Sequence of chain 3.A:
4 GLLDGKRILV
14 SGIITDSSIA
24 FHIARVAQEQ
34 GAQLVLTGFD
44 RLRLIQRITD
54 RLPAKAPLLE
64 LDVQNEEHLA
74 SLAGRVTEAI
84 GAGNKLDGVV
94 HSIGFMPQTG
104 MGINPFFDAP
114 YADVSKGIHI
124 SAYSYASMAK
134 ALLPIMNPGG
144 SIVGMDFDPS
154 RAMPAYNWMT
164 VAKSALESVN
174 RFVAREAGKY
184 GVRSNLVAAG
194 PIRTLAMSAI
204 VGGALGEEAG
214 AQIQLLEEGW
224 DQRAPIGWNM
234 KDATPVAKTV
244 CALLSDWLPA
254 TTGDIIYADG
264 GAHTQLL

This small molecule binds to this protein.
Small molecule (SMILES): O=C(O)c1ccccc1C(=O)c1ccc(Cl)c([N+](=O)[O-])c1

Binding-site contacts:
Ligand atom CL contacts residue ILE216 of chain 3.A at 3.8 Å.
Ligand atom CL contacts residue PHE150 of chain 3.A at 3.6 Å.
Ligand atom N10 contacts residue ILE216 of chain 3.A at 3.7 Å.
Ligand atom C19 contacts residue TYR159 of chain 3.A at 3.9 Å (hydrophobic).
Ligand atom O11 contacts residue MET104 of chain 3.A at 3.6 Å.
Ligand atom CL contacts residue LEU219 of chain 3.A at 3.9 Å.
Ligand atom C04 contacts residue TYR159 of chain 3.A at 4.0 Å (hydrophobic).
Ligand atom C18 contacts residue MET162 of chain 3.A at 3.9 Å (hydrophobic).
Ligand atom C19 contacts residue NAD1 of chain 3.B at 3.1 Å.
Ligand atom C05 contacts residue MET200 of chain 3.A at 3.6 Å (hydrophobic).
Ligand atom O20 contacts residue TYR159 of chain 3.A at 2.7 Å (h-bond).
Ligand atom C06 contacts residue MET200 of chain 3.A at 3.5 Å (hydrophobic).
Ligand atom C16 contacts residue MET104 of chain 3.A at 4.0 Å (hydrophobic).
Ligand atom C14 contacts residue ILE203 of chain 3.A at 3.7 Å (hydrophobic).
Ligand atom O01 contacts residue NAD1 of chain 3.B at 3.2 Å.
Ligand atom O11 contacts residue ILE203 of chain 3.A at 3.6 Å.
Ligand atom O20 contacts residue MET162 of chain 3.A at 3.8 Å.
Ligand atom C09 contacts residue MET200 of chain 3.A at 3.7 Å (hydrophobic).
Ligand atom C03 contacts residue MET200 of chain 3.A at 3.8 Å (hydrophobic).
Ligand atom C15 contacts residue MET104 of chain 3.A at 4.0 Å (hydrophobic).
Ligand atom O21 contacts residue MET162 of chain 3.A at 3.3 Å.
Ligand atom C09 contacts residue TYR159 of chain 3.A at 3.4 Å (hydrophobic).
Ligand atom N10 contacts residue TYR159 of chain 3.A at 3.5 Å.
Ligand atom C15 contacts residue ILE203 of chain 3.A at 3.5 Å (hydrophobic).
Ligand atom C05 contacts residue NAD1 of chain 3.B at 3.9 Å.
Ligand atom O21 contacts residue NAD1 of chain 3.B at 2.8 Å (h-bond).
Ligand atom C04 contacts residue MET200 of chain 3.A at 4.0 Å (hydrophobic).
Ligand atom C19 contacts residue MET162 of chain 3.A at 3.5 Å (hydrophobic).
Ligand atom O12 contacts residue ILE216 of chain 3.A at 3.0 Å.
Ligand atom O21 contacts residue GLY97 of chain 3.A at 3.9 Å.
Ligand atom C05 contacts residue PHE150 of chain 3.A at 3.7 Å (hydrophobic).
Ligand atom C08 contacts residue TYR159 of chain 3.A at 3.4 Å (hydrophobic).
Ligand atom C17 contacts residue MET162 of chain 3.A at 3.5 Å (hydrophobic).
Ligand atom O12 contacts residue TYR159 of chain 3.A at 3.4 Å.
Ligand atom O11 contacts residue ILE216 of chain 3.A at 3.9 Å.
Ligand atom C08 contacts residue MET200 of chain 3.A at 3.8 Å (hydrophobic).
Ligand atom C04 contacts residue NAD1 of chain 3.B at 3.3 Å.
Ligand atom C06 contacts residue TYR159 of chain 3.A at 3.8 Å (hydrophobic).
Ligand atom O20 contacts residue NAD1 of chain 3.B at 2.8 Å (h-bond).
Ligand atom C03 contacts residue TYR159 of chain 3.A at 3.7 Å (hydrophobic).